Sequence of chain 3.A:
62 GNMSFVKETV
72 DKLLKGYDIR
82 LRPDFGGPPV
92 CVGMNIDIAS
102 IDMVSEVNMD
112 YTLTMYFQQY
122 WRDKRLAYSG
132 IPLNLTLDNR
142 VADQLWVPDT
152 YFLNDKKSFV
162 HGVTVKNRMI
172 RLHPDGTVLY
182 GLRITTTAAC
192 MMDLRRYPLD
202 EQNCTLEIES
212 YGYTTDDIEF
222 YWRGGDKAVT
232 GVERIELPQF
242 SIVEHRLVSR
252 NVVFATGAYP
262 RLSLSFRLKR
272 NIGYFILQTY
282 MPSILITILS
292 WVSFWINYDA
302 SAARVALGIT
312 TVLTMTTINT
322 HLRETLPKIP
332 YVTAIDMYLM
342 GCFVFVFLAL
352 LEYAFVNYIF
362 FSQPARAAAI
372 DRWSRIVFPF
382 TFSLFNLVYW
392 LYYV

Binding-site contacts:
Ligand atom C1 contacts residue HIS174 of chain 3.A at 3.9 Å.
Ligand atom C8 contacts residue LEU134 of chain 3.A at 4.1 Å (hydrophobic).
Ligand atom C6 contacts residue HIS174 of chain 3.A at 4.3 Å.
Ligand atom C5 contacts residue ASN135 of chain 3.A at 3.6 Å.
Ligand atom C4 contacts residue ASN135 of chain 3.A at 4.2 Å.
Ligand atom C3 contacts residue ASN135 of chain 3.A at 3.8 Å.
Ligand atom C8 contacts residue PRO133 of chain 3.A at 3.5 Å (hydrophobic).
Ligand atom C8 contacts residue ASN135 of chain 3.A at 4.5 Å.
Ligand atom C5 contacts residue HIS174 of chain 3.A at 4.1 Å.
Ligand atom C2 contacts residue ASN135 of chain 3.A at 2.5 Å.
Ligand atom C1 contacts residue ASN135 of chain 3.A at 1.4 Å.
Ligand atom O7 contacts residue ASN135 of chain 3.A at 3.8 Å.
Ligand atom O5 contacts residue HIS174 of chain 3.A at 3.4 Å.
Ligand atom C7 contacts residue ASN135 of chain 3.A at 3.6 Å.
Ligand atom O5 contacts residue ASN135 of chain 3.A at 2.3 Å (h-bond).
Ligand atom N2 contacts residue ASN135 of chain 3.A at 2.9 Å (h-bond).

The small molecule below binds the protein below.
Small molecule (SMILES): CC(=O)N[C@H]1[C@H](O[C@H]2[C@H](O)[C@@H](NC(C)=O)CO[C@@H]2CO)O[C@H](CO)[C@@H](O)[C@@H]1O